Sequence of chain 1.C:
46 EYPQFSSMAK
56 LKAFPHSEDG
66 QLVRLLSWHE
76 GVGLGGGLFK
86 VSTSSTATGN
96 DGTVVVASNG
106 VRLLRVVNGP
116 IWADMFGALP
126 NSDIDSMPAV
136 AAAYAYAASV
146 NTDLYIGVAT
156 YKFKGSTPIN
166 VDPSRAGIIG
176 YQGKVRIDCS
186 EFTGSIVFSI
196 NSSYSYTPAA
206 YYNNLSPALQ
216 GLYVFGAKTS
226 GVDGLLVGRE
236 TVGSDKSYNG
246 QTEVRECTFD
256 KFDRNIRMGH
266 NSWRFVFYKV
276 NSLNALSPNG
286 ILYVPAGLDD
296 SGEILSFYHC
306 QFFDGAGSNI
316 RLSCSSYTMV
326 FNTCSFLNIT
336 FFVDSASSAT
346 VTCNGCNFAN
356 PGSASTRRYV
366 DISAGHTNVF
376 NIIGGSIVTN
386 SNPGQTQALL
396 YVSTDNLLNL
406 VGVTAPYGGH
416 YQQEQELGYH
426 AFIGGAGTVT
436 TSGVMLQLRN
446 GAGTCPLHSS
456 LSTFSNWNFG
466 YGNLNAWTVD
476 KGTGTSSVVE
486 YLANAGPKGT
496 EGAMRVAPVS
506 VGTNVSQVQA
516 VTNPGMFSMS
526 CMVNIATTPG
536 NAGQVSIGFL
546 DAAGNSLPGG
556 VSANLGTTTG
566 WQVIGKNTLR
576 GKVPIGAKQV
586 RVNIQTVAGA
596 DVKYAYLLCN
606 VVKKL

Sequence of chain 1.B:
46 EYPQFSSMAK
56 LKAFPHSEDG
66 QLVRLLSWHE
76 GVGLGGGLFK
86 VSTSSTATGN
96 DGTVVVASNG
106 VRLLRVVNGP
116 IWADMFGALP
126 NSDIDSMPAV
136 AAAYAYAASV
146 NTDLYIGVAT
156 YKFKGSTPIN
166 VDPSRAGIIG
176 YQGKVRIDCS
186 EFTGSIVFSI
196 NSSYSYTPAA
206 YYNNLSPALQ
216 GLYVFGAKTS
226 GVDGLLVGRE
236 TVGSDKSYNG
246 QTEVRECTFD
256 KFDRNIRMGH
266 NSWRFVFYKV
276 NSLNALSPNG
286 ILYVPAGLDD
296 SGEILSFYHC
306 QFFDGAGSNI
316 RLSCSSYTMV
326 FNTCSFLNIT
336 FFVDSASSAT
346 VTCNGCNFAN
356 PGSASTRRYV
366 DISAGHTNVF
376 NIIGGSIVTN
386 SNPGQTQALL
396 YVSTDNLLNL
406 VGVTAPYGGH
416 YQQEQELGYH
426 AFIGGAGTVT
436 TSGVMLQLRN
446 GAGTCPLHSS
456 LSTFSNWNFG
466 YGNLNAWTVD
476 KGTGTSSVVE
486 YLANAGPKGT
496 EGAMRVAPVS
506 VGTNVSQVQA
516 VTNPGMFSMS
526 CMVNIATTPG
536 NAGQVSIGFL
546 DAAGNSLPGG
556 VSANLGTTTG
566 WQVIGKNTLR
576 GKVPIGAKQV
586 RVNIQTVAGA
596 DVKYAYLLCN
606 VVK

A protein and the small-molecule ligand that binds it are described below.
Small molecule (SMILES): O=C(O)[C@H]1O[C@H](O[C@@H]2[C@H](O)[C@H](O[C@H]3[C@H](O)[C@@H](O)[C@@H](O[C@@H]4[C@@H](O)[C@H](O)O[C@H](CO)[C@H]4O)O[C@@H]3CO)O[C@H](CO)[C@H]2O)[C@H](O)[C@@H](O)[C@@H]1O

Binding-site contacts:
Ligand atom C1 contacts residue TRP268 of chain 1.C at 3.5 Å (hydrophobic).
Ligand atom O6 contacts residue TYR201 of chain 1.C at 3.4 Å.
Ligand atom O6A contacts residue ARG362 of chain 1.B at 2.9 Å (salt-bridge).
Ligand atom O2 contacts residue PRO356 of chain 1.B at 2.8 Å (h-bond).
Ligand atom O2 contacts residue PRO356 of chain 1.B at 3.4 Å.
Ligand atom O2 contacts residue GLU298 of chain 1.C at 3.0 Å (salt-bridge).
Ligand atom O4 contacts residue PRO356 of chain 1.B at 3.4 Å (h-bond).
Ligand atom O5 contacts residue TYR243 of chain 1.C at 3.3 Å.
Ligand atom O2 contacts residue LEU332 of chain 1.B at 3.5 Å.
Ligand atom C6 contacts residue SER296 of chain 1.C at 3.6 Å.
Ligand atom C4 contacts residue ASP295 of chain 1.C at 3.2 Å.
Ligand atom O6 contacts residue PHE308 of chain 1.B at 3.5 Å.
Ligand atom O2 contacts residue GLY357 of chain 1.B at 3.7 Å.
Ligand atom O6B contacts residue SER358 of chain 1.B at 2.6 Å (h-bond).
Ligand atom C2 contacts residue PRO356 of chain 1.B at 3.5 Å (hydrophobic).
Ligand atom C6 contacts residue ASP309 of chain 1.B at 3.4 Å.
Ligand atom O4 contacts residue TRP268 of chain 1.C at 3.2 Å.
Ligand atom C6 contacts residue TRP268 of chain 1.C at 3.6 Å (hydrophobic).
Ligand atom C6 contacts residue ASP295 of chain 1.C at 3.4 Å.
Ligand atom C2 contacts residue GLU298 of chain 1.C at 3.4 Å.
Ligand atom C6 contacts residue SER358 of chain 1.B at 3.2 Å.
Ligand atom C3 contacts residue LYS241 of chain 1.C at 3.6 Å.
Ligand atom O6 contacts residue TRP268 of chain 1.C at 3.4 Å.
Ligand atom C1 contacts residue ASP309 of chain 1.B at 3.6 Å.
Ligand atom O6 contacts residue GLY297 of chain 1.C at 3.2 Å (h-bond).
Ligand atom O4 contacts residue ASP295 of chain 1.C at 2.6 Å (salt-bridge).
Ligand atom O6 contacts residue GLU298 of chain 1.C at 3.1 Å (salt-bridge).
Ligand atom O6 contacts residue TYR243 of chain 1.C at 2.8 Å (h-bond).
Ligand atom O2 contacts residue ASP295 of chain 1.C at 3.7 Å.
Ligand atom O2 contacts residue LYS241 of chain 1.C at 3.0 Å (salt-bridge).
Ligand atom C1 contacts residue GLU298 of chain 1.C at 3.1 Å.
Ligand atom O6 contacts residue ASP309 of chain 1.B at 2.7 Å (salt-bridge).
Ligand atom C1 contacts residue ASP309 of chain 1.B at 3.6 Å.
Ligand atom O5 contacts residue TRP268 of chain 1.C at 3.4 Å.
Ligand atom O6A contacts residue SER358 of chain 1.B at 3.3 Å (h-bond).
Ligand atom O6 contacts residue TYR201 of chain 1.C at 3.6 Å.
Ligand atom C2 contacts residue ASN333 of chain 1.B at 3.6 Å.
Ligand atom O3 contacts residue LYS241 of chain 1.C at 3.0 Å (salt-bridge).
Ligand atom O6 contacts residue SER296 of chain 1.C at 2.9 Å.
Ligand atom C2 contacts residue ASP309 of chain 1.B at 3.5 Å.